Sequence of chain 1.A:
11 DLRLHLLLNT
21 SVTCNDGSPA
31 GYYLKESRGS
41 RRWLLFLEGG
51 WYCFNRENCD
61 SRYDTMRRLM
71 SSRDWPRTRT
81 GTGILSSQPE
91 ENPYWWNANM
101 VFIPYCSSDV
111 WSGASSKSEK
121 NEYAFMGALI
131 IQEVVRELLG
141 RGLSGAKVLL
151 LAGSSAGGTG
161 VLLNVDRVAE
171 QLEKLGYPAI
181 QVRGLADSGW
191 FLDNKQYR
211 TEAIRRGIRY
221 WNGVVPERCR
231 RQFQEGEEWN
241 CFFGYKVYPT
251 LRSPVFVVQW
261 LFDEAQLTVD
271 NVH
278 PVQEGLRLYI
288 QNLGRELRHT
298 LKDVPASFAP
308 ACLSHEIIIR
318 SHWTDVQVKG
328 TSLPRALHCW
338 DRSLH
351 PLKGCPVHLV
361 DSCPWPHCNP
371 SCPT

A protein and the small-molecule ligand that binds it are described below.
Small molecule (SMILES): O=C(O)COCc1ccccc1

Binding-site contacts:
Ligand atom C2 contacts residue VAL110 of chain 1.A at 4.0 Å (hydrophobic).
Ligand atom C5 contacts residue PHE191 of chain 1.A at 3.6 Å (hydrophobic).
Ligand atom C6 contacts residue PHE191 of chain 1.A at 4.3 Å (hydrophobic).
Ligand atom C4 contacts residue PHE191 of chain 1.A at 3.8 Å (hydrophobic).
Ligand atom O contacts residue TRP51 of chain 1.A at 3.6 Å.
Ligand atom O2 contacts residue TYR52 of chain 1.A at 3.3 Å.
Ligand atom O contacts residue ALA265 of chain 1.A at 3.6 Å.
Ligand atom C contacts residue TRP51 of chain 1.A at 3.7 Å (hydrophobic).
Ligand atom C6 contacts residue PHE243 of chain 1.A at 4.1 Å (hydrophobic).
Ligand atom C4 contacts residue VAL110 of chain 1.A at 4.3 Å (hydrophobic).
Ligand atom O1 contacts residue TRP51 of chain 1.A at 3.6 Å.
Ligand atom C2 contacts residue TYR52 of chain 1.A at 3.9 Å (hydrophobic).
Ligand atom C3 contacts residue VAL110 of chain 1.A at 4.4 Å (hydrophobic).
Ligand atom C4 contacts residue THR159 of chain 1.A at 3.5 Å.
Ligand atom C1 contacts residue PHE191 of chain 1.A at 4.4 Å (hydrophobic).
Ligand atom C3 contacts residue TYR52 of chain 1.A at 4.4 Å (hydrophobic).
Ligand atom C contacts residue PHE191 of chain 1.A at 4.2 Å (hydrophobic).
Ligand atom C3 contacts residue PHE191 of chain 1.A at 4.4 Å (hydrophobic).
Ligand atom C8 contacts residue ILE214 of chain 1.A at 3.7 Å (hydrophobic).
Ligand atom C5 contacts residue PHE242 of chain 1.A at 3.4 Å (hydrophobic).
Ligand atom O contacts residue PHE191 of chain 1.A at 3.6 Å.
Ligand atom C1 contacts residue TYR52 of chain 1.A at 4.3 Å (hydrophobic).
Ligand atom O1 contacts residue ALA156 of chain 1.A at 3.7 Å.
Ligand atom C5 contacts residue THR159 of chain 1.A at 3.8 Å.
Ligand atom O1 contacts residue SER155 of chain 1.A at 4.5 Å.
Ligand atom C7 contacts residue ILE214 of chain 1.A at 3.4 Å (hydrophobic).
Ligand atom C8 contacts residue TYR52 of chain 1.A at 3.8 Å (hydrophobic).
Ligand atom C1 contacts residue TRP51 of chain 1.A at 3.5 Å (hydrophobic).
Ligand atom O2 contacts residue TRP51 of chain 1.A at 3.9 Å.
Ligand atom C6 contacts residue ILE214 of chain 1.A at 4.3 Å (hydrophobic).
Ligand atom C6 contacts residue PHE242 of chain 1.A at 3.8 Å (hydrophobic).
Ligand atom C2 contacts residue ALA156 of chain 1.A at 4.2 Å (hydrophobic).